Binding-site contacts:
Ligand atom O41 contacts residue GLY48 of chain 1.B at 3.3 Å (h-bond).
Ligand atom C36 contacts residue ILE50 of chain 1.B at 3.7 Å (hydrophobic).
Ligand atom O10 contacts residue GLY49 of chain 1.A at 3.1 Å.
Ligand atom C35 contacts residue VAL82 of chain 1.A at 3.7 Å (hydrophobic).
Ligand atom C29 contacts residue ASP29 of chain 1.B at 3.7 Å.
Ligand atom O18 contacts residue ASP25 of chain 1.A at 2.6 Å (salt-bridge).
Ligand atom C12 contacts residue GLY27 of chain 1.A at 3.4 Å.
Ligand atom C34 contacts residue VAL82 of chain 1.A at 3.4 Å (hydrophobic).
Ligand atom C24 contacts residue GLY48 of chain 1.B at 3.2 Å.
Ligand atom C40 contacts residue ASP30 of chain 1.A at 3.4 Å.
Ligand atom O18 contacts residue GLY27 of chain 1.B at 3.4 Å.
Ligand atom O10 contacts residue ILE50 of chain 1.B at 3.6 Å.
Ligand atom O28 contacts residue ASP29 of chain 1.B at 2.8 Å (salt-bridge).
Ligand atom C32 contacts residue ASP25 of chain 1.A at 3.2 Å.
Ligand atom C16 contacts residue ASP25 of chain 1.A at 3.1 Å.
Ligand atom C7 contacts residue GLY48 of chain 1.A at 3.7 Å.
Ligand atom C35 contacts residue PRO81 of chain 1.A at 3.5 Å (hydrophobic).
Ligand atom O22 contacts residue GLY49 of chain 1.B at 3.5 Å.
Ligand atom C3 contacts residue ALA28 of chain 1.A at 3.6 Å (hydrophobic).
Ligand atom C44 contacts residue ASP30 of chain 1.B at 3.7 Å.
Ligand atom O39 contacts residue ASP30 of chain 1.A at 3.2 Å.
Ligand atom C25 contacts residue ILE50 of chain 1.A at 3.7 Å (hydrophobic).
Ligand atom C17 contacts residue ASP25 of chain 1.A at 3.3 Å.
Ligand atom N20 contacts residue GLY27 of chain 1.B at 3.3 Å (h-bond).
Ligand atom C6 contacts residue GLY48 of chain 1.A at 3.2 Å.
Ligand atom C36 contacts residue PRO81 of chain 1.A at 3.3 Å (hydrophobic).
Ligand atom C31 contacts residue GLY48 of chain 1.B at 3.1 Å.
Ligand atom C36 contacts residue GLY49 of chain 1.B at 3.5 Å.
Ligand atom C17 contacts residue ASP25 of chain 1.B at 3.6 Å.
Ligand atom O26 contacts residue ASP29 of chain 1.B at 3.5 Å (salt-bridge).
Ligand atom C33 contacts residue VAL82 of chain 1.A at 3.7 Å (hydrophobic).
Ligand atom O9 contacts residue ILE50 of chain 1.B at 3.6 Å.
Ligand atom C4 contacts residue ALA28 of chain 1.A at 3.5 Å (hydrophobic).
Ligand atom C30 contacts residue GLY48 of chain 1.B at 2.9 Å.
Ligand atom C15 contacts residue VAL82 of chain 1.B at 3.6 Å (hydrophobic).
Ligand atom O26 contacts residue ASP30 of chain 1.B at 3.4 Å (salt-bridge).
Ligand atom O18 contacts residue ASP25 of chain 1.B at 2.9 Å (salt-bridge).
Ligand atom O9 contacts residue ILE84 of chain 1.A at 3.4 Å.
Ligand atom C42 contacts residue GLY48 of chain 1.B at 3.6 Å.
Ligand atom C3 contacts residue ASP30 of chain 1.A at 3.5 Å.

A small-molecule ligand and the protein it binds are described below.
Small molecule (SMILES): COc1ccc(S(=O)(=O)N(CC(C)C)C[C@@H](O)[C@H](Cc2ccccc2)NC(=O)O[C@H]2CCO[C@H]3OC[C@H](OC)[C@H]32)cc1

Sequence of chain 1.B:
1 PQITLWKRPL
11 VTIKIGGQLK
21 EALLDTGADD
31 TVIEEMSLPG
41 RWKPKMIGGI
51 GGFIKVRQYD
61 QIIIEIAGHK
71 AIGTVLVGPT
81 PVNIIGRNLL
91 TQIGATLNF

Sequence of chain 1.A:
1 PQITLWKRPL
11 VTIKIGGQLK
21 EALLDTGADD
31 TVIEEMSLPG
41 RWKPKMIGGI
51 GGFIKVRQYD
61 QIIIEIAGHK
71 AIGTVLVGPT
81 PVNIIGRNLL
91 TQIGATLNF